Sequence of chain 1.D:
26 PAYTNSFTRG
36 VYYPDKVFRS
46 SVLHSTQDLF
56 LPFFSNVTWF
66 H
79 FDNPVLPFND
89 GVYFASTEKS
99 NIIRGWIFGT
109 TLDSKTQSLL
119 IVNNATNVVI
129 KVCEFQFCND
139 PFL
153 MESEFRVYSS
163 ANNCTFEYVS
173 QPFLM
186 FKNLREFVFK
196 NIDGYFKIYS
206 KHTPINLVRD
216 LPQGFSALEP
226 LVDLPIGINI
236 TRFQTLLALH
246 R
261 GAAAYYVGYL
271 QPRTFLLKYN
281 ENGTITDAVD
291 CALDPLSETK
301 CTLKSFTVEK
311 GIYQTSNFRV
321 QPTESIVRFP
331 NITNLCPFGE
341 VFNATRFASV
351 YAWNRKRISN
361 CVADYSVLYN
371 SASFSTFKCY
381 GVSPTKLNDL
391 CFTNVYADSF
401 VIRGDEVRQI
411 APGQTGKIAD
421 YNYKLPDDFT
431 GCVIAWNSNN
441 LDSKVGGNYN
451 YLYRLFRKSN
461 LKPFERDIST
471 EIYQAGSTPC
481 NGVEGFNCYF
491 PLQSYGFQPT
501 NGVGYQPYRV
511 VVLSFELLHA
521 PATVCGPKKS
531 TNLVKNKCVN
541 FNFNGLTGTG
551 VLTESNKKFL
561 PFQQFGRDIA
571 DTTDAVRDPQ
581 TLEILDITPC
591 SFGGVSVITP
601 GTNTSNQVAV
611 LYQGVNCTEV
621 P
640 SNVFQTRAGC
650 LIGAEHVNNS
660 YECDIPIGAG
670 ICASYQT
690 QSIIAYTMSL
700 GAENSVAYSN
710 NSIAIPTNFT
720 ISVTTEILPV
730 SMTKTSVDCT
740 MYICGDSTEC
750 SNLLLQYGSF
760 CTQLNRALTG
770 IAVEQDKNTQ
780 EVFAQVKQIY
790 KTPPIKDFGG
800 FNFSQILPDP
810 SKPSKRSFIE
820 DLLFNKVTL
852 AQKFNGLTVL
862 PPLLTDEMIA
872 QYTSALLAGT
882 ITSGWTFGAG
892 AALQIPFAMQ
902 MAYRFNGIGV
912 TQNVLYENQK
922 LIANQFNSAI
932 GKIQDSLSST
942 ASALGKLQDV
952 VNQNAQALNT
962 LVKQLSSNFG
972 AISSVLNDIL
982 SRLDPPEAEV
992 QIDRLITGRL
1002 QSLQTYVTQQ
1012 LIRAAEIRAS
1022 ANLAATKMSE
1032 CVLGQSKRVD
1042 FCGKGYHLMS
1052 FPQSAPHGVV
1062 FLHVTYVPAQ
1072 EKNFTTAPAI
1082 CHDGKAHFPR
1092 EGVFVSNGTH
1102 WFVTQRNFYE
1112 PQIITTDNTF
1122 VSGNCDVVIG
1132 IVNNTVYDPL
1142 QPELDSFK

A small-molecule ligand and the protein it binds are described below.
Small molecule (SMILES): CC(=O)N[C@@H]1[C@@H](O)[C@H](O)[C@@H](CO)O[C@H]1O

Binding-site contacts:
Ligand atom C8 contacts residue ASN1134 of chain 1.D at 4.3 Å.
Ligand atom C2 contacts residue ASN1134 of chain 1.D at 2.4 Å.
Ligand atom C1 contacts residue ASN1134 of chain 1.D at 1.4 Å.
Ligand atom C7 contacts residue ASN1134 of chain 1.D at 3.2 Å.
Ligand atom C5 contacts residue ASN1134 of chain 1.D at 3.7 Å.
Ligand atom C3 contacts residue ASN1134 of chain 1.D at 3.8 Å.
Ligand atom O7 contacts residue ASN1134 of chain 1.D at 3.1 Å (h-bond).
Ligand atom O5 contacts residue ASN1134 of chain 1.D at 2.4 Å (h-bond).
Ligand atom N2 contacts residue ASN1134 of chain 1.D at 2.8 Å (h-bond).
Ligand atom C4 contacts residue ASN1134 of chain 1.D at 4.2 Å.